Sequence of chain 1.P:
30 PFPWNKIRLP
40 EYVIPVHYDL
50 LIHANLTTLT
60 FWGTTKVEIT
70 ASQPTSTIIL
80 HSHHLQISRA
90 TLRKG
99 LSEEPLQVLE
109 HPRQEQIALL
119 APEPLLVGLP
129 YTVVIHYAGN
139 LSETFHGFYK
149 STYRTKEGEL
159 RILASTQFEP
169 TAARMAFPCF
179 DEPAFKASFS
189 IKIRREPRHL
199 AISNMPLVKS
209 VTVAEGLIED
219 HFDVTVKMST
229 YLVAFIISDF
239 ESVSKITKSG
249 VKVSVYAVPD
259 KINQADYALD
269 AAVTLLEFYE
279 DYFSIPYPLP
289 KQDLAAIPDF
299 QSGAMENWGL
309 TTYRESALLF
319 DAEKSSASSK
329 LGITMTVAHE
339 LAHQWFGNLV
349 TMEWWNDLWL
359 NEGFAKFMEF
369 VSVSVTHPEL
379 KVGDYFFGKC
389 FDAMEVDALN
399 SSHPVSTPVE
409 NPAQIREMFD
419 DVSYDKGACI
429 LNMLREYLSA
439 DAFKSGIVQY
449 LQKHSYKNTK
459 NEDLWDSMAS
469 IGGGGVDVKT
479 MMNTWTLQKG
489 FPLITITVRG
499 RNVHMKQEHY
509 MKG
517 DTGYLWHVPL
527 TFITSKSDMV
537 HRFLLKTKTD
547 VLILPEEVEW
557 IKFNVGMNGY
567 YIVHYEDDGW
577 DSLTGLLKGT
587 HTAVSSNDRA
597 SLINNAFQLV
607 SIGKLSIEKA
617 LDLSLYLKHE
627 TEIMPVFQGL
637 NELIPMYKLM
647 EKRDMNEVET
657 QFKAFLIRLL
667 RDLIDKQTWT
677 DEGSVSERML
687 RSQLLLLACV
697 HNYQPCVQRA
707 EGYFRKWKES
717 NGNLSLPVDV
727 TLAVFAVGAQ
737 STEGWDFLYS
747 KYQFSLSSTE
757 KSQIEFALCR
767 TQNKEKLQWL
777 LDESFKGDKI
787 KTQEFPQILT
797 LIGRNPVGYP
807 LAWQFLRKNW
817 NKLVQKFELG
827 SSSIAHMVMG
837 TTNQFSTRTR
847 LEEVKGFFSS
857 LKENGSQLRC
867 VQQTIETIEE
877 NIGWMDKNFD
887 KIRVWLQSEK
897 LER

Binding-site contacts:
Ligand atom C7 contacts residue ASN54 of chain 1.P at 3.2 Å.
Ligand atom C8 contacts residue HIS52 of chain 1.P at 3.6 Å.
Ligand atom C4 contacts residue ASN54 of chain 1.P at 4.3 Å.
Ligand atom C2 contacts residue ASN54 of chain 1.P at 2.5 Å.
Ligand atom C3 contacts residue ASN54 of chain 1.P at 3.8 Å.
Ligand atom C8 contacts residue GLU194 of chain 1.P at 3.7 Å.
Ligand atom O7 contacts residue ASN54 of chain 1.P at 2.9 Å (h-bond).
Ligand atom O5 contacts residue ASN54 of chain 1.P at 2.5 Å (h-bond).
Ligand atom C1 contacts residue GLU194 of chain 1.P at 4.3 Å.
Ligand atom N2 contacts residue GLU194 of chain 1.P at 3.3 Å (salt-bridge).
Ligand atom C1 contacts residue THR56 of chain 1.P at 4.3 Å.
Ligand atom C5 contacts residue ASN54 of chain 1.P at 3.7 Å.
Ligand atom C8 contacts residue LEU215 of chain 1.P at 3.3 Å (hydrophobic).
Ligand atom C7 contacts residue ALA53 of chain 1.P at 4.5 Å (hydrophobic).
Ligand atom O6 contacts residue GLY214 of chain 1.P at 4.4 Å.
Ligand atom O7 contacts residue ALA53 of chain 1.P at 3.7 Å.
Ligand atom C7 contacts residue HIS52 of chain 1.P at 3.4 Å.
Ligand atom C7 contacts residue LEU215 of chain 1.P at 4.3 Å (hydrophobic).
Ligand atom O7 contacts residue HIS52 of chain 1.P at 2.6 Å (h-bond).
Ligand atom C6 contacts residue THR57 of chain 1.P at 4.4 Å.
Ligand atom C2 contacts residue GLU194 of chain 1.P at 3.9 Å.
Ligand atom O5 contacts residue THR56 of chain 1.P at 4.2 Å.
Ligand atom O5 contacts residue THR57 of chain 1.P at 4.1 Å.
Ligand atom N2 contacts residue ASN54 of chain 1.P at 2.8 Å (h-bond).
Ligand atom C5 contacts residue THR56 of chain 1.P at 4.1 Å.
Ligand atom O3 contacts residue GLU194 of chain 1.P at 3.9 Å.
Ligand atom C3 contacts residue GLU194 of chain 1.P at 3.5 Å.
Ligand atom O6 contacts residue THR57 of chain 1.P at 4.4 Å.
Ligand atom C7 contacts residue GLU194 of chain 1.P at 4.0 Å.
Ligand atom C8 contacts residue ARG193 of chain 1.P at 4.3 Å.
Ligand atom C1 contacts residue ASN54 of chain 1.P at 1.4 Å.

This small molecule binds to this protein.
Small molecule (SMILES): CC(=O)N[C@H]1[C@H](O[C@H]2[C@H](O)[C@@H](NC(C)=O)CO[C@@H]2CO)O[C@H](CO)[C@@H](O[C@@H]2O[C@H](CO)[C@@H](O)[C@H](O)[C@@H]2O)[C@@H]1O